Sequence of chain 1.B:
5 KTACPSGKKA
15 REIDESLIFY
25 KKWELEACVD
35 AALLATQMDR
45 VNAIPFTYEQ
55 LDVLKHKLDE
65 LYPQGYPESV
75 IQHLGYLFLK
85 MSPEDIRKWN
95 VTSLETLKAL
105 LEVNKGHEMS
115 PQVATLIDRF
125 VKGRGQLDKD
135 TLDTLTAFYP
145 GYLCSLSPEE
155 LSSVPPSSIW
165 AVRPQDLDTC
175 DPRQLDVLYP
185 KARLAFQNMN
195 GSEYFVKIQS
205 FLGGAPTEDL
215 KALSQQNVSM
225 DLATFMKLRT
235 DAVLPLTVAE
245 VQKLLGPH

This protein binds this small molecule.
Small molecule (SMILES): CC(=O)N[C@@H]1[C@@H](O)[C@H](O)[C@@H](CO)O[C@H]1O

Binding-site contacts:
Ligand atom C1 contacts residue ASN94 of chain 1.B at 1.5 Å.
Ligand atom C8 contacts residue ASN94 of chain 1.B at 3.9 Å.
Ligand atom C1 contacts residue ARG123 of chain 1.B at 4.4 Å.
Ligand atom C7 contacts residue ASN94 of chain 1.B at 4.0 Å.
Ligand atom C2 contacts residue ASN94 of chain 1.B at 2.6 Å.
Ligand atom O7 contacts residue LYS92 of chain 1.B at 4.2 Å.
Ligand atom N2 contacts residue ARG123 of chain 1.B at 4.4 Å.
Ligand atom C8 contacts residue ARG123 of chain 1.B at 3.5 Å.
Ligand atom C5 contacts residue ASN94 of chain 1.B at 3.6 Å.
Ligand atom C8 contacts residue LYS92 of chain 1.B at 3.2 Å.
Ligand atom N2 contacts residue LYS92 of chain 1.B at 3.4 Å (salt-bridge).
Ligand atom O5 contacts residue ASN94 of chain 1.B at 2.3 Å (h-bond).
Ligand atom C7 contacts residue LYS92 of chain 1.B at 3.4 Å.
Ligand atom C4 contacts residue ASN94 of chain 1.B at 4.2 Å.
Ligand atom O7 contacts residue GLN68 of chain 1.B at 3.9 Å.
Ligand atom C3 contacts residue ASN94 of chain 1.B at 3.9 Å.
Ligand atom N2 contacts residue ASN94 of chain 1.B at 3.0 Å (h-bond).